Binding-site contacts:
Ligand atom CAM contacts residue PRO220 of chain 1.D at 3.3 Å (hydrophobic).
Ligand atom CBR contacts residue TYR222 of chain 1.D at 3.8 Å (hydrophobic).
Ligand atom CAN contacts residue VAL175 of chain 1.D at 3.8 Å (hydrophobic).
Ligand atom CAX contacts residue PRO173 of chain 1.D at 3.8 Å (hydrophobic).
Ligand atom OBP contacts residue ARG276 of chain 1.D at 2.7 Å (salt-bridge).
Ligand atom CAB contacts residue PRO220 of chain 1.D at 3.7 Å (hydrophobic).
Ligand atom CAM contacts residue TYR222 of chain 1.D at 3.9 Å (hydrophobic).
Ligand atom OAK contacts residue PRO220 of chain 1.D at 3.8 Å.
Ligand atom CBC contacts residue PRO173 of chain 1.D at 3.8 Å (hydrophobic).
Ligand atom CAW contacts residue ASP177 of chain 1.D at 3.6 Å.
Ligand atom CBM contacts residue THR221 of chain 1.D at 3.9 Å.
Ligand atom CAC contacts residue TYR222 of chain 1.D at 3.8 Å (hydrophobic).
Ligand atom CBM contacts residue ARG276 of chain 1.D at 3.8 Å.
Ligand atom CBC contacts residue VAL175 of chain 1.D at 3.5 Å (hydrophobic).
Ligand atom CBC contacts residue SER176 of chain 1.D at 3.9 Å.
Ligand atom OBJ contacts residue TYR222 of chain 1.D at 3.0 Å (h-bond).
Ligand atom CBX contacts residue GLN15 of chain 1.D at 3.4 Å.
Ligand atom CAL contacts residue VAL175 of chain 1.D at 3.6 Å (hydrophobic).
Ligand atom OBJ contacts residue GLY223 of chain 1.D at 2.9 Å (h-bond).
Ligand atom CBY contacts residue GLN15 of chain 1.D at 3.3 Å.
Ligand atom NAI contacts residue TYR222 of chain 1.D at 3.3 Å (h-bond).
Ligand atom FCB contacts residue GLN11 of chain 1.D at 2.7 Å.
Ligand atom CBC contacts residue LYS174 of chain 1.D at 3.1 Å.
Ligand atom CAM contacts residue THR221 of chain 1.D at 3.7 Å.
Ligand atom CAJ contacts residue PRO220 of chain 1.D at 3.9 Å (hydrophobic).
Ligand atom OBE contacts residue ASP177 of chain 1.D at 3.1 Å (salt-bridge).
Ligand atom CBB contacts residue ASP177 of chain 1.D at 3.6 Å.
Ligand atom OBN contacts residue THR221 of chain 1.D at 2.6 Å (h-bond).
Ligand atom CAX contacts residue ASP177 of chain 1.D at 3.3 Å.
Ligand atom OBJ contacts residue THR221 of chain 1.D at 3.4 Å.
Ligand atom CAE contacts residue TYR222 of chain 1.D at 3.8 Å (hydrophobic).
Ligand atom FCB contacts residue TYR222 of chain 1.D at 3.7 Å.
Ligand atom NAY contacts residue ASP177 of chain 1.D at 3.3 Å (salt-bridge).
Ligand atom CAJ contacts residue VAL175 of chain 1.D at 3.9 Å (hydrophobic).
Ligand atom FCB contacts residue GLN15 of chain 1.D at 3.6 Å.
Ligand atom CBZ contacts residue GLN15 of chain 1.D at 3.6 Å.
Ligand atom OBN contacts residue GLY223 of chain 1.D at 3.7 Å.
Ligand atom CBW contacts residue GLN15 of chain 1.D at 3.9 Å.
Ligand atom CBX contacts residue TYR222 of chain 1.D at 3.7 Å (hydrophobic).
Ligand atom NAI contacts residue THR221 of chain 1.D at 3.7 Å.

This small molecule binds to this protein.
Small molecule (SMILES): CC[C@H](C)[C@H](NC(=O)[C@H]1CCCCN1C)C(=O)N(CCCCC(C)C)[C@H](C[C@@H](O)c1nc(C(=O)N[C@@H](Cc2ccc(F)cc2)C[C@H](C)C(=O)O)cs1)C(C)C

Sequence of chain 1.D:
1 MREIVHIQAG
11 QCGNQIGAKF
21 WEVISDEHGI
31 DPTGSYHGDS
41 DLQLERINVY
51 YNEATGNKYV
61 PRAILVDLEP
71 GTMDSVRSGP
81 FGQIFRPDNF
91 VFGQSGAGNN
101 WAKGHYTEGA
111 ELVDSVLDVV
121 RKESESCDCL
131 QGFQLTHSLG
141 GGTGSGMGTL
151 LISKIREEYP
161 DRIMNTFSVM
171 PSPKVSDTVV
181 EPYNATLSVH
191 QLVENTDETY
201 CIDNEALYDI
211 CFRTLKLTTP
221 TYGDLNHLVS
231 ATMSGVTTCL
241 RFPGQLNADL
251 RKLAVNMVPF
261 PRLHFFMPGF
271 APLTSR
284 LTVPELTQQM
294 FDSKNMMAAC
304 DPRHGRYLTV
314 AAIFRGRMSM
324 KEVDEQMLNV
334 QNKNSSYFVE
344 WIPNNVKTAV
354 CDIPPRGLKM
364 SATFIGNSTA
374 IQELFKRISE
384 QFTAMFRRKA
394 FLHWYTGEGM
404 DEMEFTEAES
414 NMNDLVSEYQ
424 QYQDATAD